A protein and the small-molecule ligand that binds it are described below.
Small molecule (SMILES): CC(=O)N[C@@H]1[C@@H](O)[C@H](O)[C@@H](CO)O[C@H]1O

Binding-site contacts:
Ligand atom C5 contacts residue ASN165 of chain 1.G at 3.7 Å.
Ligand atom C7 contacts residue ASN164 of chain 1.G at 4.1 Å.
Ligand atom N2 contacts residue ASN165 of chain 1.G at 3.0 Å (h-bond).
Ligand atom C8 contacts residue ASN165 of chain 1.G at 4.4 Å.
Ligand atom C7 contacts residue ASN165 of chain 1.G at 3.6 Å.
Ligand atom O7 contacts residue ASN164 of chain 1.G at 2.9 Å.
Ligand atom C1 contacts residue ASN165 of chain 1.G at 1.5 Å.
Ligand atom C4 contacts residue ASN165 of chain 1.G at 4.3 Å.
Ligand atom C2 contacts residue ASN165 of chain 1.G at 2.5 Å.
Ligand atom C3 contacts residue ASN165 of chain 1.G at 3.9 Å.
Ligand atom O7 contacts residue ASN165 of chain 1.G at 3.5 Å (h-bond).
Ligand atom O5 contacts residue ASN165 of chain 1.G at 2.4 Å (h-bond).

Sequence of chain 1.G:
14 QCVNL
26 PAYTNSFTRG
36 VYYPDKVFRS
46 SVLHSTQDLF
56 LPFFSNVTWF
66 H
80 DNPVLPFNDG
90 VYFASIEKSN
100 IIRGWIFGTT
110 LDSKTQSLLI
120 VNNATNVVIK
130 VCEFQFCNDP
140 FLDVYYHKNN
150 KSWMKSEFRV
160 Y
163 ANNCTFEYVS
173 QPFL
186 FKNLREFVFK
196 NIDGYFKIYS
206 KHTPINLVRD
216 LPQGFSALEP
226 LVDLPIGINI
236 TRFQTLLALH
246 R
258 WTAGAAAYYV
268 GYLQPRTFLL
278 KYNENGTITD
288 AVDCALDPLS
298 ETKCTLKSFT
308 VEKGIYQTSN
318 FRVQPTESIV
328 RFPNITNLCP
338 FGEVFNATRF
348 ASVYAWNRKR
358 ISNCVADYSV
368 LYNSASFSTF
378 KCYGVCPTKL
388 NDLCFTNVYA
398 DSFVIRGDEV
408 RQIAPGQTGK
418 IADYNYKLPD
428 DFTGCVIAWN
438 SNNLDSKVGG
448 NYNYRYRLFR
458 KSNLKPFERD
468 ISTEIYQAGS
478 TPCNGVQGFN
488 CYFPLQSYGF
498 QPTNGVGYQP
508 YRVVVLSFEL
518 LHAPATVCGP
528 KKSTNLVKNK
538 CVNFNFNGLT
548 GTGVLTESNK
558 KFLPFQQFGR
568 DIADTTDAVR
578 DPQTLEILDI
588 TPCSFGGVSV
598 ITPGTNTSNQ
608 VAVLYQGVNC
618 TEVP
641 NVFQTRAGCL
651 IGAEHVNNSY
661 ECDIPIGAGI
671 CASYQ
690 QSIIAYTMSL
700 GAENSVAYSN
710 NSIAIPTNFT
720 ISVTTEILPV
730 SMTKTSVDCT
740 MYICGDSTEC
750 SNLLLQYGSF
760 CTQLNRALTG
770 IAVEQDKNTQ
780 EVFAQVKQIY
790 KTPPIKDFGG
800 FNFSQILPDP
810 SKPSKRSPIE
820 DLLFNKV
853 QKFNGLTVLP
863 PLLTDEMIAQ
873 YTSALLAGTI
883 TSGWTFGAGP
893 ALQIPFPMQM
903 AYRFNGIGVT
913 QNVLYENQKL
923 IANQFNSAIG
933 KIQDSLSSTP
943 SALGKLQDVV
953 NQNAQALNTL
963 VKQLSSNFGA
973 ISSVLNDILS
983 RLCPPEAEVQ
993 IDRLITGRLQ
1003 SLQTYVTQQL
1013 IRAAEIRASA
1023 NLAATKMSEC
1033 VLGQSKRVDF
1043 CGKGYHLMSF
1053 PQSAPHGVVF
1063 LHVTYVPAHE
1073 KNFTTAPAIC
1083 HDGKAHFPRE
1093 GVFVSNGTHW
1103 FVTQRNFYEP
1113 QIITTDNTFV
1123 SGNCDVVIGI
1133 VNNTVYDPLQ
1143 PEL